A small-molecule ligand and the protein it binds are described below.
Small molecule (SMILES): CC(=O)N[C@H]1[C@H](O[C@H]2[C@H](O)[C@@H](NC(C)=O)CO[C@@H]2CO)O[C@H](CO)[C@@H](O[C@@H]2O[C@H](CO)[C@@H](O)[C@H](O)[C@@H]2O)[C@@H]1O

Sequence of chain 1.C:
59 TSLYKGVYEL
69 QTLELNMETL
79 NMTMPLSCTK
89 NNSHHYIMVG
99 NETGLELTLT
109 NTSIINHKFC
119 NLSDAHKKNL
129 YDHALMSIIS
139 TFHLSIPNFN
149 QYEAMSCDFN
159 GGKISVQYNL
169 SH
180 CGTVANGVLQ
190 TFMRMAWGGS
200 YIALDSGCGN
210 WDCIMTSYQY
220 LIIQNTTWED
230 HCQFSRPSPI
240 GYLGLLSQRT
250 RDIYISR

Sequence of chain 1.L:
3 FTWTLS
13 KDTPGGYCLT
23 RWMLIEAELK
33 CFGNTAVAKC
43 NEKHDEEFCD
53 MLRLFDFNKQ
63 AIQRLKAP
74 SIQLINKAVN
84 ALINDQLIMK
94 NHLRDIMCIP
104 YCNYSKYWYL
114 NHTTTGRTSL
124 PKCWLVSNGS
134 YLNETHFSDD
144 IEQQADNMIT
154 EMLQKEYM

Binding-site contacts:
Ligand atom C7 contacts residue ASN79 of chain 1.C at 3.7 Å.
Ligand atom C8 contacts residue GLU76 of chain 1.C at 4.2 Å.
Ligand atom O6 contacts residue ILE64 of chain 1.L at 4.2 Å.
Ligand atom C5 contacts residue THR77 of chain 1.C at 4.1 Å.
Ligand atom C3 contacts residue ASN79 of chain 1.C at 3.7 Å.
Ligand atom N2 contacts residue ASN99 of chain 1.C at 4.4 Å.
Ligand atom O2 contacts residue TRP24 of chain 1.L at 4.0 Å.
Ligand atom C7 contacts residue GLU76 of chain 1.C at 4.1 Å.
Ligand atom O5 contacts residue TRP24 of chain 1.L at 4.1 Å.
Ligand atom C2 contacts residue GLU76 of chain 1.C at 3.9 Å.
Ligand atom C4 contacts residue ASN79 of chain 1.C at 4.2 Å.
Ligand atom C8 contacts residue ILE64 of chain 1.L at 3.9 Å (hydrophobic).
Ligand atom O6 contacts residue THR77 of chain 1.C at 2.9 Å (h-bond).
Ligand atom C5 contacts residue MET80 of chain 1.C at 3.6 Å (hydrophobic).
Ligand atom N2 contacts residue ASN79 of chain 1.C at 2.8 Å (h-bond).
Ligand atom O4 contacts residue TRP24 of chain 1.L at 4.0 Å.
Ligand atom C6 contacts residue THR77 of chain 1.C at 3.9 Å.
Ligand atom C3 contacts residue TRP24 of chain 1.L at 4.3 Å (hydrophobic).
Ligand atom C1 contacts residue THR77 of chain 1.C at 3.9 Å.
Ligand atom O5 contacts residue THR77 of chain 1.C at 3.0 Å (h-bond).
Ligand atom C8 contacts residue TRP227 of chain 1.C at 4.0 Å (hydrophobic).
Ligand atom C1 contacts residue TRP24 of chain 1.L at 4.1 Å (hydrophobic).
Ligand atom C6 contacts residue MET80 of chain 1.C at 4.3 Å (hydrophobic).
Ligand atom O5 contacts residue MET80 of chain 1.C at 3.7 Å.
Ligand atom C1 contacts residue MET80 of chain 1.C at 3.8 Å (hydrophobic).
Ligand atom O3 contacts residue TRP24 of chain 1.L at 3.2 Å.
Ligand atom C1 contacts residue ASN79 of chain 1.C at 1.4 Å.
Ligand atom O6 contacts residue ASN63 of chain 1.G at 4.4 Å.
Ligand atom C5 contacts residue ASN79 of chain 1.C at 3.7 Å.
Ligand atom C8 contacts residue ASN99 of chain 1.C at 4.2 Å.
Ligand atom N2 contacts residue GLU76 of chain 1.C at 4.3 Å.
Ligand atom O5 contacts residue ASN79 of chain 1.C at 2.4 Å (h-bond).
Ligand atom C1 contacts residue GLU76 of chain 1.C at 3.8 Å.
Ligand atom O7 contacts residue ASN79 of chain 1.C at 4.0 Å.
Ligand atom O5 contacts residue GLU76 of chain 1.C at 4.1 Å.
Ligand atom O7 contacts residue GLU76 of chain 1.C at 3.2 Å.
Ligand atom C6 contacts residue ILE64 of chain 1.L at 3.9 Å (hydrophobic).
Ligand atom C2 contacts residue ASN79 of chain 1.C at 2.4 Å.

Sequence of chain 1.G:
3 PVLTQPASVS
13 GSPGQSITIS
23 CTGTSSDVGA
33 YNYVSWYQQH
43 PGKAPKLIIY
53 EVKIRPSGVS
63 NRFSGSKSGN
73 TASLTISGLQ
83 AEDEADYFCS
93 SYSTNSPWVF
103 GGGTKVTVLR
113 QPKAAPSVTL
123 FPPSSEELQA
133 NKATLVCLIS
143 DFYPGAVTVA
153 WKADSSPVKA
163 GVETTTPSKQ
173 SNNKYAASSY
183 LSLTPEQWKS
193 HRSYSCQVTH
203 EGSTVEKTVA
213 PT